This protein binds this small molecule.
Small molecule (SMILES): CC(=O)N[C@@H]1[C@@H](O)[C@H](O)[C@@H](CO)O[C@H]1O

Sequence of chain 1.C:
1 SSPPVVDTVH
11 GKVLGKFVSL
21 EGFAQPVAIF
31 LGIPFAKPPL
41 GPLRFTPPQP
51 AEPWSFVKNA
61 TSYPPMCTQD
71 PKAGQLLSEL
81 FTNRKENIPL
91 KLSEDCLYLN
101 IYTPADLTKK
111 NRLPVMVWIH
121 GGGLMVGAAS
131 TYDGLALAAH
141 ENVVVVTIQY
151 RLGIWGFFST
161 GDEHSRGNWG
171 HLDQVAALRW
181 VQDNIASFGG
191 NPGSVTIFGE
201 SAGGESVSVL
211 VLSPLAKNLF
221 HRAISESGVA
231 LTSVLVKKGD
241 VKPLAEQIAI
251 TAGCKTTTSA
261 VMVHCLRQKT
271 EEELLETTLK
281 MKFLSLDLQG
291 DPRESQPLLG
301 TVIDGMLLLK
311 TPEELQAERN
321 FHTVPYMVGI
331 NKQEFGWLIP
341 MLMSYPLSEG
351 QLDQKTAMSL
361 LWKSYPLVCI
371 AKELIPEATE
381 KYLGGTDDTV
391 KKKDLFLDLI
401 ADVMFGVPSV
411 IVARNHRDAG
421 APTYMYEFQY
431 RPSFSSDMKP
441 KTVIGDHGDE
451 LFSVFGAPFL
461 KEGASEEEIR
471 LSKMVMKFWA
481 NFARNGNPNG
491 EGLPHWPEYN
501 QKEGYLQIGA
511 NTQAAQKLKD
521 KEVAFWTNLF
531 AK

Binding-site contacts:
Ligand atom C4 contacts residue ASN59 of chain 1.B at 4.3 Å.
Ligand atom N2 contacts residue ASN59 of chain 1.B at 2.8 Å (h-bond).
Ligand atom O7 contacts residue SIA1 of chain 1.L at 4.3 Å.
Ligand atom C7 contacts residue SIA1 of chain 1.L at 4.0 Å.
Ligand atom C2 contacts residue ASN59 of chain 1.B at 2.5 Å.
Ligand atom O5 contacts residue ASN59 of chain 1.B at 2.4 Å (h-bond).
Ligand atom O5 contacts residue LEU14 of chain 1.B at 4.2 Å.
Ligand atom C3 contacts residue ASN59 of chain 1.B at 3.8 Å.
Ligand atom O7 contacts residue ASN59 of chain 1.B at 3.7 Å.
Ligand atom O6 contacts residue LEU14 of chain 1.B at 3.9 Å.
Ligand atom C7 contacts residue ASN59 of chain 1.B at 3.8 Å.
Ligand atom C5 contacts residue ASN59 of chain 1.B at 3.7 Å.
Ligand atom C8 contacts residue SIA1 of chain 1.L at 4.5 Å.
Ligand atom C1 contacts residue ASN59 of chain 1.B at 1.4 Å.
Ligand atom N2 contacts residue SIA1 of chain 1.L at 3.8 Å.
Ligand atom C8 contacts residue ASP240 of chain 1.C at 3.6 Å.

Sequence of chain 1.B:
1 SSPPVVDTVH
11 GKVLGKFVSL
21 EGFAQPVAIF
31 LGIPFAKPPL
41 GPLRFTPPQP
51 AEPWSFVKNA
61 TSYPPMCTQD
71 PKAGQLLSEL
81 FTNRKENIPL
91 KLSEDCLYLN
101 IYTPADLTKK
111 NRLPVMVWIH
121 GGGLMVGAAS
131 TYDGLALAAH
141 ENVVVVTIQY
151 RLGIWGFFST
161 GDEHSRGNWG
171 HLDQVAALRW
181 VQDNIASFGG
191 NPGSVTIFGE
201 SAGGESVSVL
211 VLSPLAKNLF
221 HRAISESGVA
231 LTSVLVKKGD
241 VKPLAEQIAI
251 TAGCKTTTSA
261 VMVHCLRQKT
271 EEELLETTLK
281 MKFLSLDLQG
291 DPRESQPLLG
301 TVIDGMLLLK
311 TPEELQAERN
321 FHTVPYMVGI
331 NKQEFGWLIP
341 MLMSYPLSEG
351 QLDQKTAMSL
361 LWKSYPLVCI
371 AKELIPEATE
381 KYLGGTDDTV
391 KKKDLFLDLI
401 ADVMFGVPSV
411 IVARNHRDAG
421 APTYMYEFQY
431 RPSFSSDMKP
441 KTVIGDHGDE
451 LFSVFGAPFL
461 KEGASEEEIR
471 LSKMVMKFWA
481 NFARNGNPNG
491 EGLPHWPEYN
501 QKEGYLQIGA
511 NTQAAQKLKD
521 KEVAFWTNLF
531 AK